Sequence of chain 1.B:
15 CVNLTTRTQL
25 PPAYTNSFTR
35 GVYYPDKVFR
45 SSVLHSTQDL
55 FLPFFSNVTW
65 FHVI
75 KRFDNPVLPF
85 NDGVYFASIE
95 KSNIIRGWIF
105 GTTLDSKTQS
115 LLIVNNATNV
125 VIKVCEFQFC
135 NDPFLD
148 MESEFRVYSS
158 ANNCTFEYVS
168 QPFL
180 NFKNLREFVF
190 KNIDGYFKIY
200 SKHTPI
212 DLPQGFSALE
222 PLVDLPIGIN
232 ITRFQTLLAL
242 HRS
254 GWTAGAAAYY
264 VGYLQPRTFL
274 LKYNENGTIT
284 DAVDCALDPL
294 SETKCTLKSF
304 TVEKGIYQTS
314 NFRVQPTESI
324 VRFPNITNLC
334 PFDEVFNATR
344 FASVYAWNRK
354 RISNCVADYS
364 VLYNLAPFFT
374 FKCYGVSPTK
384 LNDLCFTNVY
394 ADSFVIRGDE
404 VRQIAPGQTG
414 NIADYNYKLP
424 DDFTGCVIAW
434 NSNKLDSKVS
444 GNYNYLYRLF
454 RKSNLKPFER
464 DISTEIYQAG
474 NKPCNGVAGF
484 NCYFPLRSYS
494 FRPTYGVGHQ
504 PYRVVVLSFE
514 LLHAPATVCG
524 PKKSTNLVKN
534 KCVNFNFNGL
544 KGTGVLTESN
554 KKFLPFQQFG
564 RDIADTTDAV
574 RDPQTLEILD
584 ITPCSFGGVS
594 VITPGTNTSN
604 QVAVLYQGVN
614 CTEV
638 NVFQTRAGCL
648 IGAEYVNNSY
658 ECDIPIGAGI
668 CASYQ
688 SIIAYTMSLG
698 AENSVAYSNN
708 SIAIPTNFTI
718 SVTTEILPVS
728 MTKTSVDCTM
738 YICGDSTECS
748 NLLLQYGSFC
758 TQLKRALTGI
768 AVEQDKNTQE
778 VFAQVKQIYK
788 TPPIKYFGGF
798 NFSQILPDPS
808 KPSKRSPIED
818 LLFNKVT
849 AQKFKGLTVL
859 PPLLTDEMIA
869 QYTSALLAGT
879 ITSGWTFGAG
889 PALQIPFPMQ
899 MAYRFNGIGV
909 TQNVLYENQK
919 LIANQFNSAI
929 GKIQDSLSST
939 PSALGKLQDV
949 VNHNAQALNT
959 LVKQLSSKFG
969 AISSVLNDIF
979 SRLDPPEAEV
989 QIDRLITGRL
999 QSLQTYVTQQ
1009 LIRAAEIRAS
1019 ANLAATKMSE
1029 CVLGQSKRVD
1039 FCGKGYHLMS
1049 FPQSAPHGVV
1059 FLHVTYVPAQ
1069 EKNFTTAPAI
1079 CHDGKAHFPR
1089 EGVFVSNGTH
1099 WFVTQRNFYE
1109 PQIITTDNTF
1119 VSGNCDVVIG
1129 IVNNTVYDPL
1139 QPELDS

Sequence of chain 1.A:
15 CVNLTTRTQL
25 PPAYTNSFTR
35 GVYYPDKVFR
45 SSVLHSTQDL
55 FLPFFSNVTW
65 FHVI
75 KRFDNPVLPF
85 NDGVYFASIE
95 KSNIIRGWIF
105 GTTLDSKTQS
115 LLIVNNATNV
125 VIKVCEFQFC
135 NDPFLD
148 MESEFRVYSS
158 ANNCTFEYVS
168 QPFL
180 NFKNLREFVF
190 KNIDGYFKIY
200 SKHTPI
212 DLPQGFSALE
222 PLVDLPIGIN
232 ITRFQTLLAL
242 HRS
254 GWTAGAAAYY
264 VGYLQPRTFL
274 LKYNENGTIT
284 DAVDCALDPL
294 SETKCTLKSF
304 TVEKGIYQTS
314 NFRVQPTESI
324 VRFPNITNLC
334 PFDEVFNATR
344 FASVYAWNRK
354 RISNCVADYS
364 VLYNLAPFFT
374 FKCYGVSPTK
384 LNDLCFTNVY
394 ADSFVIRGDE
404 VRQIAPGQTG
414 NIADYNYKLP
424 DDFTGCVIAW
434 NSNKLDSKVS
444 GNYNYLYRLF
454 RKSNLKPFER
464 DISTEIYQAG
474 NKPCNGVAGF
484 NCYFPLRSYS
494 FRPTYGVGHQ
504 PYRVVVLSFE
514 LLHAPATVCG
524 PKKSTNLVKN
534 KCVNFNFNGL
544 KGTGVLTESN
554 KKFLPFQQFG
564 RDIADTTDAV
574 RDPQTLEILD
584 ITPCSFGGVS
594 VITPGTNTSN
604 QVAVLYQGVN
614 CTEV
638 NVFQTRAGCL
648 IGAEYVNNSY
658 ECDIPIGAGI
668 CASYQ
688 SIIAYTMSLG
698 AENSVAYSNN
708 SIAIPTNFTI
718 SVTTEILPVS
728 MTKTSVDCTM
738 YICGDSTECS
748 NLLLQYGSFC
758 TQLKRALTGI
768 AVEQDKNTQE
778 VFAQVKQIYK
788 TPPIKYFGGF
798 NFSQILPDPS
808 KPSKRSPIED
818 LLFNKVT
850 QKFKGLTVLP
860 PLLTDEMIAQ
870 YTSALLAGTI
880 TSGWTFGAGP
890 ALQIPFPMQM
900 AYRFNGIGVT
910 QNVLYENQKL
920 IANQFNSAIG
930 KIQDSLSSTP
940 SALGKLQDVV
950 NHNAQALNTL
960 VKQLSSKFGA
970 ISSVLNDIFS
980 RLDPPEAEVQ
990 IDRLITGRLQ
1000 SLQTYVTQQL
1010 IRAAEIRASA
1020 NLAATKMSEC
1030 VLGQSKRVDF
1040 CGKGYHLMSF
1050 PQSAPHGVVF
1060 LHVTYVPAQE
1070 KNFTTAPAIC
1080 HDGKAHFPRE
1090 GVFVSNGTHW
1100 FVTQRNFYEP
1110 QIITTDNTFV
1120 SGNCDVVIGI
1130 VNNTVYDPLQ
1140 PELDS

Binding-site contacts:
Ligand atom O5 contacts residue ASN231 of chain 1.A at 2.4 Å (h-bond).
Ligand atom O6 contacts residue ASN231 of chain 1.A at 4.3 Å.
Ligand atom C5 contacts residue ASN231 of chain 1.A at 3.7 Å.
Ligand atom O6 contacts residue HIS516 of chain 1.B at 4.1 Å.
Ligand atom C3 contacts residue ASN231 of chain 1.A at 3.8 Å.
Ligand atom C4 contacts residue ASN231 of chain 1.A at 4.2 Å.
Ligand atom C2 contacts residue ASN231 of chain 1.A at 2.4 Å.
Ligand atom O7 contacts residue ASN231 of chain 1.A at 4.5 Å.
Ligand atom C1 contacts residue ASN231 of chain 1.A at 1.4 Å.
Ligand atom N2 contacts residue ASN231 of chain 1.A at 2.9 Å (h-bond).
Ligand atom C7 contacts residue ASN231 of chain 1.A at 3.9 Å.

A small-molecule ligand and the protein it binds are described below.
Small molecule (SMILES): CC(=O)N[C@@H]1[C@@H](O)[C@H](O)[C@@H](CO)O[C@H]1O